A small-molecule ligand and the protein it binds are described below.
Small molecule (SMILES): CC(=O)N[C@H]1[C@H]([C@H](O)[C@H](O)CO)O[C@@](O)(C(=O)O)C[C@@H]1O

Sequence of chain 1.I:
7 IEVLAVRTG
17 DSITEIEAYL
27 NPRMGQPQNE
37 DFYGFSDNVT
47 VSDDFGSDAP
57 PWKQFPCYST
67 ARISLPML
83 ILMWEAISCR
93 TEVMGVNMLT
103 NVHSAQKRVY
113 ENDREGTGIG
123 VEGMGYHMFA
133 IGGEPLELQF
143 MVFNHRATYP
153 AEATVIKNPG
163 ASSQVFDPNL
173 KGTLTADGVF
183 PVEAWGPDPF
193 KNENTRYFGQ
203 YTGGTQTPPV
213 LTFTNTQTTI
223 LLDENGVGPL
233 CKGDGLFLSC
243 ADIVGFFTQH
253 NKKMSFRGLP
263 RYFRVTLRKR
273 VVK

Binding-site contacts:
Ligand atom C5 contacts residue THR46 of chain 1.I at 3.9 Å.
Ligand atom N5 contacts residue THR46 of chain 1.I at 3.2 Å (h-bond).
Ligand atom O7 contacts residue SER48 of chain 1.I at 3.9 Å.
Ligand atom C7 contacts residue THR46 of chain 1.I at 4.0 Å.
Ligand atom C4 contacts residue THR46 of chain 1.I at 4.2 Å.
Ligand atom N5 contacts residue SER48 of chain 1.I at 4.3 Å.
Ligand atom O10 contacts residue ASP54 of chain 1.I at 3.9 Å.
Ligand atom C4 contacts residue PRO57 of chain 1.I at 3.9 Å (hydrophobic).
Ligand atom C10 contacts residue PRO56 of chain 1.I at 4.2 Å (hydrophobic).
Ligand atom C11 contacts residue PRO56 of chain 1.I at 3.6 Å (hydrophobic).
Ligand atom O4 contacts residue PRO57 of chain 1.I at 3.8 Å.
Ligand atom C10 contacts residue PRO57 of chain 1.I at 4.3 Å (hydrophobic).
Ligand atom C10 contacts residue SER48 of chain 1.I at 3.9 Å.
Ligand atom O10 contacts residue SER48 of chain 1.I at 3.6 Å.
Ligand atom C11 contacts residue HIS105 of chain 1.H at 3.9 Å.
Ligand atom C4 contacts residue ALA55 of chain 1.I at 3.7 Å (hydrophobic).
Ligand atom O8 contacts residue THR46 of chain 1.I at 3.6 Å.
Ligand atom C11 contacts residue PRO57 of chain 1.I at 4.1 Å (hydrophobic).
Ligand atom C10 contacts residue ALA55 of chain 1.I at 3.2 Å (hydrophobic).
Ligand atom C9 contacts residue VAL47 of chain 1.I at 3.4 Å (hydrophobic).
Ligand atom O1A contacts residue THR46 of chain 1.I at 3.7 Å.
Ligand atom C11 contacts residue THR46 of chain 1.I at 3.8 Å.
Ligand atom C10 contacts residue VAL47 of chain 1.I at 4.3 Å (hydrophobic).
Ligand atom C6 contacts residue THR46 of chain 1.I at 3.9 Å.
Ligand atom O9 contacts residue VAL47 of chain 1.I at 4.1 Å.
Ligand atom C5 contacts residue ALA55 of chain 1.I at 4.2 Å (hydrophobic).
Ligand atom C7 contacts residue VAL47 of chain 1.I at 3.4 Å (hydrophobic).
Ligand atom N5 contacts residue PRO57 of chain 1.I at 4.1 Å.
Ligand atom N5 contacts residue ALA55 of chain 1.I at 3.7 Å.
Ligand atom C11 contacts residue ASP54 of chain 1.I at 3.7 Å.
Ligand atom O10 contacts residue ALA55 of chain 1.I at 2.9 Å (h-bond).
Ligand atom C10 contacts residue THR46 of chain 1.I at 4.2 Å.
Ligand atom O9 contacts residue ASP49 of chain 1.I at 3.9 Å.
Ligand atom O10 contacts residue SER53 of chain 1.I at 3.8 Å.
Ligand atom C11 contacts residue SER48 of chain 1.I at 3.9 Å.
Ligand atom C9 contacts residue ARG110 of chain 1.H at 4.1 Å.
Ligand atom C8 contacts residue VAL47 of chain 1.I at 4.0 Å (hydrophobic).
Ligand atom O4 contacts residue ALA55 of chain 1.I at 2.5 Å (h-bond).
Ligand atom C11 contacts residue ALA55 of chain 1.I at 3.4 Å (hydrophobic).
Ligand atom O7 contacts residue VAL47 of chain 1.I at 3.1 Å (h-bond).

Sequence of chain 1.H:
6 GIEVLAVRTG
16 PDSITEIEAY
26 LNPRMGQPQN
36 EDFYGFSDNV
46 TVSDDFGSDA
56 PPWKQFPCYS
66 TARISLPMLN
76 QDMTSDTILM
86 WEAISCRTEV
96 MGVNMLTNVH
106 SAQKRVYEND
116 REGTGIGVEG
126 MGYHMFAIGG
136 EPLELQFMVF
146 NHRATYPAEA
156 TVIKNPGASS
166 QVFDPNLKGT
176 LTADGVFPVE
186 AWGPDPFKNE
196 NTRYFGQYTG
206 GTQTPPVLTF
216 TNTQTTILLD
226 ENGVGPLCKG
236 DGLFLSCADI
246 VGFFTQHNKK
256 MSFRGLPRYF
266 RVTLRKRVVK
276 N